A protein and the small-molecule ligand that binds it are described below.
Small molecule (SMILES): CC(=O)N[C@H]1[C@H](O[C@H]2[C@H](O)[C@@H](NC(C)=O)CO[C@@H]2CO[C@@H]2O[C@@H](C)[C@@H](O)[C@@H](O)[C@@H]2O)O[C@H](CO)[C@@H](O)[C@@H]1O

Sequence of chain 1.C:
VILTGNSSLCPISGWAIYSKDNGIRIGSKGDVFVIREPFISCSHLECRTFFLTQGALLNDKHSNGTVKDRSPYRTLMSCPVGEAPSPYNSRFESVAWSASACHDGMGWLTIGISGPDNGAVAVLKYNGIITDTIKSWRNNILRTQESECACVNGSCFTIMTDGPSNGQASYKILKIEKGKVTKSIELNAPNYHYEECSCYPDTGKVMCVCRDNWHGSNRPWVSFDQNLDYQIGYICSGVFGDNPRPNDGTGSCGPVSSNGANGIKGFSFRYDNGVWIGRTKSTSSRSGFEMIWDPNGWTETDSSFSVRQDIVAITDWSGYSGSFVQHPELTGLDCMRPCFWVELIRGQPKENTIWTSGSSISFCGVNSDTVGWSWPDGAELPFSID

Binding-site contacts:
Ligand atom C3 contacts residue ASN170 of chain 1.C at 3.8 Å.
Ligand atom C6 contacts residue SER172 of chain 1.C at 4.4 Å.
Ligand atom C7 contacts residue ASN170 of chain 1.C at 3.5 Å.
Ligand atom N2 contacts residue ASN170 of chain 1.C at 2.9 Å (h-bond).
Ligand atom C5 contacts residue GLU194 of chain 1.C at 4.1 Å.
Ligand atom C2 contacts residue ASN170 of chain 1.C at 2.5 Å.
Ligand atom C5 contacts residue ASN170 of chain 1.C at 4.5 Å.
Ligand atom C2 contacts residue GLN243 of chain 1.C at 4.2 Å.
Ligand atom C7 contacts residue GLN243 of chain 1.C at 3.5 Å.
Ligand atom O3 contacts residue LYS192 of chain 1.C at 4.0 Å.
Ligand atom O4 contacts residue GLU194 of chain 1.C at 2.7 Å (salt-bridge).
Ligand atom N2 contacts residue GLN243 of chain 1.C at 4.2 Å.
Ligand atom C4 contacts residue ASN170 of chain 1.C at 4.3 Å.
Ligand atom O7 contacts residue ASN170 of chain 1.C at 3.8 Å.
Ligand atom O5 contacts residue ASN170 of chain 1.C at 2.4 Å (h-bond).
Ligand atom O7 contacts residue GLN243 of chain 1.C at 3.1 Å (h-bond).
Ligand atom C8 contacts residue GLN243 of chain 1.C at 3.6 Å.
Ligand atom C5 contacts residue ASN170 of chain 1.C at 3.7 Å.
Ligand atom C6 contacts residue GLY171 of chain 1.C at 4.4 Å.
Ligand atom C1 contacts residue GLN243 of chain 1.C at 4.2 Å.
Ligand atom O3 contacts residue GLU194 of chain 1.C at 4.2 Å.
Ligand atom C6 contacts residue ASN170 of chain 1.C at 4.0 Å.
Ligand atom C6 contacts residue GLU194 of chain 1.C at 3.6 Å.
Ligand atom C4 contacts residue GLU194 of chain 1.C at 3.4 Å.
Ligand atom C1 contacts residue ASN170 of chain 1.C at 1.4 Å.